A small-molecule ligand and the protein it binds are described below.
Small molecule (SMILES): CC(=O)N[C@@H]1[C@@H](O)[C@H](O)[C@@H](CO)O[C@H]1O

Sequence of chain 1.A:
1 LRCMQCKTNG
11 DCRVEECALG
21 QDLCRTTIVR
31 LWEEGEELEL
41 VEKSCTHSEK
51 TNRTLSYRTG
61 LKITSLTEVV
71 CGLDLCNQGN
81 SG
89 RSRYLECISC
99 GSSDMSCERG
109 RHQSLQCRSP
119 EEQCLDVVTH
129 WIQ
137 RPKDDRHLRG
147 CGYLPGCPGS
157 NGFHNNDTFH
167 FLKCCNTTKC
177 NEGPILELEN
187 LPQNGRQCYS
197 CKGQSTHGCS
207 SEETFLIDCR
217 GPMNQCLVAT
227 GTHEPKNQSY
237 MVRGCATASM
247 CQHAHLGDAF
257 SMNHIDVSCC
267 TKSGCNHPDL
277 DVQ

Binding-site contacts:
Ligand atom C2 contacts residue PHE211 of chain 1.A at 4.3 Å (hydrophobic).
Ligand atom C5 contacts residue ASN162 of chain 1.A at 3.3 Å.
Ligand atom C2 contacts residue ASN162 of chain 1.A at 2.5 Å.
Ligand atom C4 contacts residue ASN162 of chain 1.A at 3.3 Å.
Ligand atom O5 contacts residue ASN162 of chain 1.A at 2.5 Å (h-bond).
Ligand atom C1 contacts residue ASN162 of chain 1.A at 1.5 Å.
Ligand atom C8 contacts residue PHE211 of chain 1.A at 4.2 Å (hydrophobic).
Ligand atom O7 contacts residue ASN162 of chain 1.A at 4.2 Å.
Ligand atom C7 contacts residue PHE211 of chain 1.A at 4.0 Å (hydrophobic).
Ligand atom O4 contacts residue ASN162 of chain 1.A at 3.1 Å (h-bond).
Ligand atom C7 contacts residue ASN162 of chain 1.A at 4.0 Å.
Ligand atom N2 contacts residue PHE211 of chain 1.A at 3.4 Å.
Ligand atom O7 contacts residue ASP163 of chain 1.A at 3.5 Å (salt-bridge).
Ligand atom C3 contacts residue ASN162 of chain 1.A at 3.2 Å.
Ligand atom N2 contacts residue ASN162 of chain 1.A at 2.9 Å (h-bond).